Sequence of chain 1.C:
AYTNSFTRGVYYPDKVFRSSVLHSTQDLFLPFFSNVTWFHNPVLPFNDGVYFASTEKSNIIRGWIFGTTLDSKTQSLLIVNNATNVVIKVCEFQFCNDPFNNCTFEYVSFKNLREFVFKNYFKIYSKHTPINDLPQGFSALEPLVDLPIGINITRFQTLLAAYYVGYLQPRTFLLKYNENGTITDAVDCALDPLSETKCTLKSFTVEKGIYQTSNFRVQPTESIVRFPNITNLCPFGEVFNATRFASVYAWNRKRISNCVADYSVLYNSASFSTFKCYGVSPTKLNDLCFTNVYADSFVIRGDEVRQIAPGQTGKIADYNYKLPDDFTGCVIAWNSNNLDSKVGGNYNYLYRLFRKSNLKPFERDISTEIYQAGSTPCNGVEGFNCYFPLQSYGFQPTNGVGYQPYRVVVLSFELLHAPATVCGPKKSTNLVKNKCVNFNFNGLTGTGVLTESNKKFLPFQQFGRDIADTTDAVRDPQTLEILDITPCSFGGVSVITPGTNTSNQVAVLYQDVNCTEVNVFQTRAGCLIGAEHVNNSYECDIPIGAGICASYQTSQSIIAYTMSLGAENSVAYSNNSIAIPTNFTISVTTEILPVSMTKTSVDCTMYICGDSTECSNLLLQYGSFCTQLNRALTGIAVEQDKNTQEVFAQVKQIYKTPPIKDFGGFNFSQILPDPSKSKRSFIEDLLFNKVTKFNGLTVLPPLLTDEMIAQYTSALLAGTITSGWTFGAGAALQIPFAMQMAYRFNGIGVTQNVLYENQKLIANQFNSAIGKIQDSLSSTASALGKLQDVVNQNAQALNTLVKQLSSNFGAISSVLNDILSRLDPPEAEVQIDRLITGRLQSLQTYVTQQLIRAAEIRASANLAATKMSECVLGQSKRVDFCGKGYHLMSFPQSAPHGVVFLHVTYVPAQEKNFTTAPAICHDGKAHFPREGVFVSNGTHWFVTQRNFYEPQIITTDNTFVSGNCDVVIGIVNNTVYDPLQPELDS

Binding-site contacts:
Ligand atom C6 contacts residue ASN603 of chain 1.C at 4.5 Å.
Ligand atom O7 contacts residue THR604 of chain 1.C at 4.2 Å.
Ligand atom C2 contacts residue ASN603 of chain 1.C at 2.4 Å.
Ligand atom C3 contacts residue ASN603 of chain 1.C at 3.8 Å.
Ligand atom N2 contacts residue ASN603 of chain 1.C at 2.9 Å (h-bond).
Ligand atom C4 contacts residue ASN603 of chain 1.C at 4.2 Å.
Ligand atom C1 contacts residue ASN603 of chain 1.C at 1.4 Å.
Ligand atom O7 contacts residue ASN603 of chain 1.C at 3.0 Å (h-bond).
Ligand atom O5 contacts residue ASN603 of chain 1.C at 2.4 Å (h-bond).
Ligand atom C7 contacts residue ASN603 of chain 1.C at 3.1 Å.
Ligand atom C8 contacts residue ASN603 of chain 1.C at 4.3 Å.
Ligand atom C5 contacts residue ASN603 of chain 1.C at 3.7 Å.

This small molecule binds to this protein.
Small molecule (SMILES): CC(=O)N[C@@H]1[C@@H](O)[C@H](O)[C@@H](CO)O[C@H]1O